The protein below binds the small molecule below.
Small molecule (SMILES): CC(=O)N[C@@H]1[C@@H](O)[C@H](O)[C@@H](CO)O[C@H]1O

Sequence of chain 1.A:
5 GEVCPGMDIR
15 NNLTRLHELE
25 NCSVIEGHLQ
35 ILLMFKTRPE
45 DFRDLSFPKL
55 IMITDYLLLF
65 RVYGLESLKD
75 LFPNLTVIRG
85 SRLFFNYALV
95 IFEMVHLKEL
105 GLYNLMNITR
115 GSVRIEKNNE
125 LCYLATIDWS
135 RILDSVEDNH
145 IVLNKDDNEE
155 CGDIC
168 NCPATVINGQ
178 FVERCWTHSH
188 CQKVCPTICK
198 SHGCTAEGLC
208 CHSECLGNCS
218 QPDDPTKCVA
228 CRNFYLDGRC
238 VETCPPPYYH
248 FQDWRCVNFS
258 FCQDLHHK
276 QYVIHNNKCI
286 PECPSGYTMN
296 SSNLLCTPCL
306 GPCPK

Binding-site contacts:
Ligand atom C8 contacts residue GLU24 of chain 1.A at 3.4 Å.
Ligand atom O7 contacts residue ASN25 of chain 1.A at 3.2 Å (h-bond).
Ligand atom C4 contacts residue ASN25 of chain 1.A at 4.2 Å.
Ligand atom C1 contacts residue GLU24 of chain 1.A at 3.5 Å.
Ligand atom O3 contacts residue GLU24 of chain 1.A at 4.1 Å.
Ligand atom N2 contacts residue GLU24 of chain 1.A at 3.0 Å (salt-bridge).
Ligand atom C5 contacts residue ASN25 of chain 1.A at 3.7 Å.
Ligand atom N2 contacts residue ASN25 of chain 1.A at 2.8 Å (h-bond).
Ligand atom C7 contacts residue ASN25 of chain 1.A at 3.2 Å.
Ligand atom C2 contacts residue ASN25 of chain 1.A at 2.4 Å.
Ligand atom C8 contacts residue ASN25 of chain 1.A at 4.3 Å.
Ligand atom C2 contacts residue GLU24 of chain 1.A at 3.4 Å.
Ligand atom C3 contacts residue ASN25 of chain 1.A at 3.7 Å.
Ligand atom C8 contacts residue GLU22 of chain 1.A at 3.9 Å.
Ligand atom O5 contacts residue ASN25 of chain 1.A at 2.4 Å (h-bond).
Ligand atom C1 contacts residue ASN25 of chain 1.A at 1.4 Å.
Ligand atom C8 contacts residue HIS21 of chain 1.A at 3.8 Å.
Ligand atom C7 contacts residue GLU24 of chain 1.A at 3.8 Å.
Ligand atom C3 contacts residue GLU24 of chain 1.A at 3.6 Å.